Binding-site contacts:
Ligand atom C8 contacts residue THR111 of chain 1.G at 3.5 Å.
Ligand atom O5 contacts residue ASN109 of chain 1.G at 2.4 Å (h-bond).
Ligand atom O7 contacts residue ASN109 of chain 1.G at 3.3 Å (h-bond).
Ligand atom N2 contacts residue THR111 of chain 1.G at 2.6 Å (h-bond).
Ligand atom C3 contacts residue THR111 of chain 1.G at 4.1 Å.
Ligand atom C8 contacts residue ASN109 of chain 1.G at 4.3 Å.
Ligand atom C6 contacts residue VAL114 of chain 1.G at 3.6 Å (hydrophobic).
Ligand atom C7 contacts residue ASN109 of chain 1.G at 3.3 Å.
Ligand atom C1 contacts residue ASN109 of chain 1.G at 1.4 Å.
Ligand atom O7 contacts residue THR111 of chain 1.G at 4.4 Å.
Ligand atom C8 contacts residue VAL158 of chain 1.G at 3.7 Å (hydrophobic).
Ligand atom C5 contacts residue ASN112 of chain 1.G at 3.4 Å.
Ligand atom C4 contacts residue ASN109 of chain 1.G at 4.2 Å.
Ligand atom O4 contacts residue ASN112 of chain 1.G at 3.4 Å (h-bond).
Ligand atom C6 contacts residue ASN112 of chain 1.G at 4.4 Å.
Ligand atom O7 contacts residue PHE144 of chain 1.G at 4.0 Å.
Ligand atom O3 contacts residue ASN112 of chain 1.G at 4.5 Å.
Ligand atom C5 contacts residue ASN109 of chain 1.G at 3.7 Å.
Ligand atom C2 contacts residue ASN109 of chain 1.G at 2.4 Å.
Ligand atom C7 contacts residue THR111 of chain 1.G at 3.4 Å.
Ligand atom C2 contacts residue ASN112 of chain 1.G at 4.4 Å.
Ligand atom C1 contacts residue ASN112 of chain 1.G at 4.1 Å.
Ligand atom C3 contacts residue ASN112 of chain 1.G at 3.5 Å.
Ligand atom O5 contacts residue VAL114 of chain 1.G at 4.1 Å.
Ligand atom C2 contacts residue THR111 of chain 1.G at 3.4 Å.
Ligand atom N2 contacts residue ASN109 of chain 1.G at 2.8 Å (h-bond).
Ligand atom C1 contacts residue THR111 of chain 1.G at 3.2 Å.
Ligand atom C3 contacts residue ASN109 of chain 1.G at 3.8 Å.
Ligand atom C5 contacts residue VAL114 of chain 1.G at 4.2 Å (hydrophobic).
Ligand atom O5 contacts residue ASN112 of chain 1.G at 4.1 Å.
Ligand atom C4 contacts residue ASN112 of chain 1.G at 3.6 Å.

This protein binds this small molecule.
Small molecule (SMILES): CC(=O)N[C@H]1[C@H](O[C@H]2[C@H](O)[C@@H](NC(C)=O)CO[C@@H]2CO)O[C@H](CO)[C@@H](O[C@@H]2O[C@H](CO[C@H]3O[C@H](CO)[C@@H](O)[C@H](O)[C@@H]3O)[C@@H](O[C@H]3O[C@H](CO)[C@@H](O)[C@H](O)[C@@H]3O)[C@H](O)[C@@H]2O)[C@@H]1O

Sequence of chain 1.G:
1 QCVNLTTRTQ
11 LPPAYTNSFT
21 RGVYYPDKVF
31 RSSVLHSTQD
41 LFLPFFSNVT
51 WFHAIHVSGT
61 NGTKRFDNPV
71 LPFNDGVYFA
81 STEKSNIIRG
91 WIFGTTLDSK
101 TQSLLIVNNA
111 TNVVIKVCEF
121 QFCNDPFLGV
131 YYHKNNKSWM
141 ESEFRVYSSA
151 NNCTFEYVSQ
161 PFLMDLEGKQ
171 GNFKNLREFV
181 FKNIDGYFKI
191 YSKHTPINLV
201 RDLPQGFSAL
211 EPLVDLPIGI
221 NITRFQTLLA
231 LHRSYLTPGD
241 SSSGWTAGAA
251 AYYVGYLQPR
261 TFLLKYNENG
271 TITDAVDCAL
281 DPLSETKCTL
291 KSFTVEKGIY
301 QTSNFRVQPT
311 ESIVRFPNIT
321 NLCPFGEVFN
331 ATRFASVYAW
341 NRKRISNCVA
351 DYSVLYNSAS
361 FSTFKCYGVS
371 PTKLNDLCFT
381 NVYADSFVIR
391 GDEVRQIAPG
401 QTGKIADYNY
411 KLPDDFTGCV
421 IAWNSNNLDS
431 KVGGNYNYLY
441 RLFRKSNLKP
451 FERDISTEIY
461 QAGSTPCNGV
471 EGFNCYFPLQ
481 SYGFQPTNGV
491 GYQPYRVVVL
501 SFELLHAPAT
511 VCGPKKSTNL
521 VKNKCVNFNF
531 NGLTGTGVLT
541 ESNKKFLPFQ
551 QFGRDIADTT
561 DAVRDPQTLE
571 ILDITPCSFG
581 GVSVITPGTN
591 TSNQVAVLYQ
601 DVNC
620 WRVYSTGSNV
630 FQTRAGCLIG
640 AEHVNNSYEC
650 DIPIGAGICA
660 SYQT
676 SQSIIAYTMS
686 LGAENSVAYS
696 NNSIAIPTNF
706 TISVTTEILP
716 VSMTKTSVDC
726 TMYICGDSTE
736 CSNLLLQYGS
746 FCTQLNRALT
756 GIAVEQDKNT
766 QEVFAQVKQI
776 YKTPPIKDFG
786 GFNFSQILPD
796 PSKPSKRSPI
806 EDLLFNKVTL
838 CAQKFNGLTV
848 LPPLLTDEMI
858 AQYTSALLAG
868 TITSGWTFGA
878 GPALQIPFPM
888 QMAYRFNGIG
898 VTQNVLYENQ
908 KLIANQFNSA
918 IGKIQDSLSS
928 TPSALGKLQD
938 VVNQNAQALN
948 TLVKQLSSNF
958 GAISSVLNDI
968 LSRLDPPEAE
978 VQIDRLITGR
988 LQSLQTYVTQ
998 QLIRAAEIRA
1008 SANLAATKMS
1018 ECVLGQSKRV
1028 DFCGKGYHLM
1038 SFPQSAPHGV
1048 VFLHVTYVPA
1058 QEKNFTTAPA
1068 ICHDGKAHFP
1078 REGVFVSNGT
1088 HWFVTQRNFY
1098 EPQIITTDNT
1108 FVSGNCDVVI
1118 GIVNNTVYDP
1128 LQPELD